Sequence of chain 1.F:
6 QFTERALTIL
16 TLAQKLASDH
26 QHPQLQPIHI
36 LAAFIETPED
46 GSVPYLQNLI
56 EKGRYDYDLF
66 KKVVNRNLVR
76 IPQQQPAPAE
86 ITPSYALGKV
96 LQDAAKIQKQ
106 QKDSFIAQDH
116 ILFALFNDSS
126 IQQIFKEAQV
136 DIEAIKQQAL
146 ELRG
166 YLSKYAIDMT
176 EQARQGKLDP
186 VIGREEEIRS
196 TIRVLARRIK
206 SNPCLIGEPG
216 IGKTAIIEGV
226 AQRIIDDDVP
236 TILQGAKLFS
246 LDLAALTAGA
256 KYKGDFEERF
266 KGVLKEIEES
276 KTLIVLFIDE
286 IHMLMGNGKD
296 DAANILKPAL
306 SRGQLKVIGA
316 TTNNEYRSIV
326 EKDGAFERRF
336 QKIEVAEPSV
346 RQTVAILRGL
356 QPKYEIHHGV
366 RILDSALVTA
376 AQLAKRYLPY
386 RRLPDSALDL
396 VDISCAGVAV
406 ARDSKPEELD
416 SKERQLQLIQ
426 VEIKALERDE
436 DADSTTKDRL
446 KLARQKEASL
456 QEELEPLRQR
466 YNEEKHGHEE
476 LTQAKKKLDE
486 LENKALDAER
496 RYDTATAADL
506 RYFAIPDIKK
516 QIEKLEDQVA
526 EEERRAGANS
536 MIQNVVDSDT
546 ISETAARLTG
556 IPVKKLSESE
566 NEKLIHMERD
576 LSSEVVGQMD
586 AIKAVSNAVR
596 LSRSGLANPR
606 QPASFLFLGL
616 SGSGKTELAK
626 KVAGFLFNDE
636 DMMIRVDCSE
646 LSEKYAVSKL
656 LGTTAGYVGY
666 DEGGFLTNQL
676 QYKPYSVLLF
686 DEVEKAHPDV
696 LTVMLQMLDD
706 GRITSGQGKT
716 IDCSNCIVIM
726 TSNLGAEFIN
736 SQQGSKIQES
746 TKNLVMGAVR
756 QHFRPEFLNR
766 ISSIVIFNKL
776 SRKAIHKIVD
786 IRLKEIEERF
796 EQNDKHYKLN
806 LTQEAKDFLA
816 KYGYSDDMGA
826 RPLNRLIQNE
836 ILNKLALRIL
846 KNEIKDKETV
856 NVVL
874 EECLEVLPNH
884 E

Binding-site contacts:
Ligand atom O1A contacts residue LYS218 of chain 1.A at 3.8 Å.
Ligand atom C8 contacts residue GLY217 of chain 1.A at 3.7 Å.
Ligand atom C4 contacts residue ALA220 of chain 1.A at 3.7 Å (hydrophobic).
Ligand atom O4' contacts residue LEU393 of chain 1.A at 3.0 Å.
Ligand atom O2B contacts residue LYS218 of chain 1.A at 3.6 Å.
Ligand atom C2 contacts residue PRO185 of chain 1.A at 3.4 Å (hydrophobic).
Ligand atom PA contacts residue THR219 of chain 1.A at 3.9 Å.
Ligand atom PA contacts residue GLY217 of chain 1.A at 3.6 Å.
Ligand atom C5' contacts residue GLY215 of chain 1.A at 3.6 Å.
Ligand atom C5' contacts residue GLY217 of chain 1.A at 3.9 Å.
Ligand atom O2G contacts residue ARG333 of chain 1.F at 3.2 Å (salt-bridge).
Ligand atom O5' contacts residue GLY217 of chain 1.A at 3.6 Å.
Ligand atom O1B contacts residue ARG333 of chain 1.F at 3.5 Å (salt-bridge).
Ligand atom C5 contacts residue ALA220 of chain 1.A at 3.5 Å (hydrophobic).
Ligand atom N6 contacts residue ILE351 of chain 1.A at 3.4 Å.
Ligand atom C6 contacts residue ALA220 of chain 1.A at 3.8 Å (hydrophobic).
Ligand atom O3A contacts residue GLY215 of chain 1.A at 3.6 Å.
Ligand atom N1 contacts residue VAL186 of chain 1.A at 3.6 Å.
Ligand atom O2' contacts residue ARG333 of chain 1.F at 3.9 Å.
Ligand atom N1 contacts residue PRO185 of chain 1.A at 3.7 Å.
Ligand atom O2A contacts residue LYS218 of chain 1.A at 3.2 Å (salt-bridge).
Ligand atom N6 contacts residue ILE187 of chain 1.A at 2.6 Å (h-bond).
Ligand atom S1G contacts residue GLY329 of chain 1.F at 3.3 Å (h-bond).
Ligand atom PB contacts residue GLY215 of chain 1.A at 3.9 Å.
Ligand atom N9 contacts residue LEU393 of chain 1.A at 3.6 Å.
Ligand atom O2A contacts residue GLY217 of chain 1.A at 2.6 Å (h-bond).
Ligand atom O2B contacts residue GLY215 of chain 1.A at 2.9 Å (h-bond).
Ligand atom O3' contacts residue ARG333 of chain 1.F at 3.8 Å.
Ligand atom C1' contacts residue LEU393 of chain 1.A at 3.3 Å (hydrophobic).
Ligand atom O2B contacts residue PRO214 of chain 1.A at 3.7 Å.
Ligand atom O1B contacts residue THR219 of chain 1.A at 3.6 Å.
Ligand atom O1A contacts residue THR219 of chain 1.A at 2.6 Å (h-bond).
Ligand atom N7 contacts residue ALA220 of chain 1.A at 3.8 Å.
Ligand atom C6 contacts residue ILE187 of chain 1.A at 3.6 Å (hydrophobic).
Ligand atom N1 contacts residue ILE187 of chain 1.A at 3.2 Å (h-bond).
Ligand atom N7 contacts residue GLY217 of chain 1.A at 3.8 Å.
Ligand atom O2A contacts residue ILE216 of chain 1.A at 2.9 Å (h-bond).
Ligand atom O2A contacts residue GLY215 of chain 1.A at 3.0 Å.
Ligand atom PA contacts residue GLY215 of chain 1.A at 3.9 Å.
Ligand atom PA contacts residue LYS218 of chain 1.A at 3.9 Å.

Sequence of chain 1.A:
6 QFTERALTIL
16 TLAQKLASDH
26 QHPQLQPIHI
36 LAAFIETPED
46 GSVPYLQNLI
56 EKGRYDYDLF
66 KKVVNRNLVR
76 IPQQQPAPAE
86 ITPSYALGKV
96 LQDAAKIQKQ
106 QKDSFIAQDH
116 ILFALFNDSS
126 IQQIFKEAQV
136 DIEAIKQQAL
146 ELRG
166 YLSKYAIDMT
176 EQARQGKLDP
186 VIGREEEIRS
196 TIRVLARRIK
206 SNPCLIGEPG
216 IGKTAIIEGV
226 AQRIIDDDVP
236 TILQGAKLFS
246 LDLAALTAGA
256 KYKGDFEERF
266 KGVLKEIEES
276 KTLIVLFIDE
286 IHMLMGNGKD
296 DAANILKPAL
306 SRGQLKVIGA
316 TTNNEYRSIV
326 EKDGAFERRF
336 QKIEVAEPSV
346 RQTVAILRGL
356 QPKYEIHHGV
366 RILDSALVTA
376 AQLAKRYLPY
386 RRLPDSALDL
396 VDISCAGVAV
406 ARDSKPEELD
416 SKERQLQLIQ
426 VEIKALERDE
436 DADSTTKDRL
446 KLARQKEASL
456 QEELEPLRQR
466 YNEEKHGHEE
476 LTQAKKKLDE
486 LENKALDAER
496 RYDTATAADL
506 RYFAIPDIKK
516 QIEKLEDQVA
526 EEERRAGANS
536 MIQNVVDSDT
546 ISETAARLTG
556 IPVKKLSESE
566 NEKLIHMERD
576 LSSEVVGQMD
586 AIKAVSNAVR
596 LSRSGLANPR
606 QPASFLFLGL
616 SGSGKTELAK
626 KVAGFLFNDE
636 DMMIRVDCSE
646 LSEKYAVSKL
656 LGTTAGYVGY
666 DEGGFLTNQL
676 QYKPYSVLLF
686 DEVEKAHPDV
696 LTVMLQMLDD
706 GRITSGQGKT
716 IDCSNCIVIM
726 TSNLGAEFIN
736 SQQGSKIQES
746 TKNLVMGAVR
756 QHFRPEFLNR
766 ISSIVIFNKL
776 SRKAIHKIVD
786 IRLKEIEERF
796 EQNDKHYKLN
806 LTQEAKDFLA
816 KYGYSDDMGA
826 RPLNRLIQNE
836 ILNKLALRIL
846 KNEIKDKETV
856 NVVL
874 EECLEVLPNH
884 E

A small-molecule ligand and the protein it binds are described below.
Small molecule (SMILES): Nc1ncnc2c1ncn2[C@@H]1O[C@H](COP(=O)(O)OP(=O)(O)OP(O)(O)=S)[C@@H](O)[C@H]1O